Sequence of chain 1.C:
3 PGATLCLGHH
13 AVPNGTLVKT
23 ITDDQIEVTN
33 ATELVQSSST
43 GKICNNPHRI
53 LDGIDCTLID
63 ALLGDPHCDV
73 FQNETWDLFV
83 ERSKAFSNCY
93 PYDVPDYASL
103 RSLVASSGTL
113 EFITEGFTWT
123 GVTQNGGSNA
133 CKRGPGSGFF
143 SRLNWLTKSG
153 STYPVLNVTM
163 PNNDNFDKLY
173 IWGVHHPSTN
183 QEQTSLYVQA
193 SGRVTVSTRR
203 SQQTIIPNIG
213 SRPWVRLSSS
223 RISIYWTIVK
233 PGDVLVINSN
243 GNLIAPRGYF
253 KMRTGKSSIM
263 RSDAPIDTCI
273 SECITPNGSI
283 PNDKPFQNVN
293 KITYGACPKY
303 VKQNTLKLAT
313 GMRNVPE

Binding-site contacts:
Ligand atom C8 contacts residue ARG144 of chain 1.C at 4.4 Å.
Ligand atom C7 contacts residue ASN75 of chain 1.C at 3.1 Å.
Ligand atom C1 contacts residue ASN75 of chain 1.C at 1.4 Å.
Ligand atom C8 contacts residue GLN74 of chain 1.C at 3.3 Å.
Ligand atom C5 contacts residue ASN75 of chain 1.C at 3.7 Å.
Ligand atom N2 contacts residue ASN75 of chain 1.C at 2.8 Å (h-bond).
Ligand atom C2 contacts residue ASN75 of chain 1.C at 2.4 Å.
Ligand atom C3 contacts residue ASN75 of chain 1.C at 3.7 Å.
Ligand atom O5 contacts residue PHE114 of chain 1.C at 4.5 Å.
Ligand atom O7 contacts residue ASN75 of chain 1.C at 3.1 Å (h-bond).
Ligand atom O6 contacts residue GLU113 of chain 1.C at 4.1 Å.
Ligand atom C5 contacts residue PHE114 of chain 1.C at 4.3 Å (hydrophobic).
Ligand atom C8 contacts residue ASN75 of chain 1.C at 4.3 Å.
Ligand atom C4 contacts residue ASN75 of chain 1.C at 4.2 Å.
Ligand atom C1 contacts residue PHE114 of chain 1.C at 4.0 Å (hydrophobic).
Ligand atom O5 contacts residue ASN75 of chain 1.C at 2.4 Å (h-bond).

The protein below binds the small molecule below.
Small molecule (SMILES): CC(=O)N[C@@H]1[C@@H](O)[C@H](O)[C@@H](CO)O[C@H]1O